Sequence of chain 1.C:
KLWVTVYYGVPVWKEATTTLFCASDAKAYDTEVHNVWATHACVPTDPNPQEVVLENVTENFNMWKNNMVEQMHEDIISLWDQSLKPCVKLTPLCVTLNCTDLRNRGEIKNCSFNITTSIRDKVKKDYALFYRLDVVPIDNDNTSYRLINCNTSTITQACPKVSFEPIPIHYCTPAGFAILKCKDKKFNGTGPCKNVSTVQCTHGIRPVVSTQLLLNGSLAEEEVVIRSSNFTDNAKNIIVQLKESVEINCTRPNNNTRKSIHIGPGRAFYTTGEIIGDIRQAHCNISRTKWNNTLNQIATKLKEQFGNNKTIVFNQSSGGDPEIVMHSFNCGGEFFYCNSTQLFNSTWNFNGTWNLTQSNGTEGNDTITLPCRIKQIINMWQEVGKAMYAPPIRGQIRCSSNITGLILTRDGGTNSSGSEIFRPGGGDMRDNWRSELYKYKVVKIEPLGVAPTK

The small molecule below binds the protein below.
Small molecule (SMILES): CC(=O)N[C@H]1[C@H](O[C@H]2[C@H](O)[C@@H](NC(C)=O)CO[C@@H]2CO)O[C@H](CO)[C@@H](O[C@@H]2O[C@H](CO)[C@@H](O)[C@H](O[C@H]3O[C@H](CO)[C@@H](O)[C@H](O)[C@@H]3O[C@H]3O[C@H](CO)[C@@H](O)[C@H](O)[C@@H]3O)[C@@H]2O)[C@@H]1O

Binding-site contacts:
Ligand atom C2 contacts residue THR201 of chain 1.C at 4.4 Å.
Ligand atom C8 contacts residue PHE242 of chain 1.C at 4.3 Å (hydrophobic).
Ligand atom C6 contacts residue NAG2 of chain 1.W at 3.8 Å.
Ligand atom C7 contacts residue THR243 of chain 1.C at 4.1 Å.
Ligand atom O5 contacts residue THR201 of chain 1.C at 4.0 Å.
Ligand atom C6 contacts residue SER240 of chain 1.C at 3.3 Å.
Ligand atom O7 contacts residue NAG1 of chain 1.W at 4.4 Å.
Ligand atom C1 contacts residue ASN199 of chain 1.C at 3.3 Å.
Ligand atom C8 contacts residue NAG1 of chain 1.W at 3.3 Å.
Ligand atom O6 contacts residue NAG2 of chain 1.W at 4.1 Å.
Ligand atom O6 contacts residue SER240 of chain 1.C at 4.1 Å.
Ligand atom C1 contacts residue TRP64 of chain 1.C at 4.5 Å (hydrophobic).
Ligand atom O7 contacts residue THR243 of chain 1.C at 4.1 Å.
Ligand atom C7 contacts residue ASN199 of chain 1.C at 4.1 Å.
Ligand atom C1 contacts residue THR201 of chain 1.C at 4.3 Å.
Ligand atom O5 contacts residue TRP64 of chain 1.C at 3.7 Å.
Ligand atom C8 contacts residue ASN199 of chain 1.C at 4.3 Å.
Ligand atom N2 contacts residue NAG1 of chain 1.W at 4.2 Å.
Ligand atom C6 contacts residue SER239 of chain 1.C at 4.4 Å.
Ligand atom C2 contacts residue ASN199 of chain 1.C at 3.6 Å.
Ligand atom N2 contacts residue ASN199 of chain 1.C at 3.1 Å (h-bond).
Ligand atom C7 contacts residue NAG1 of chain 1.W at 4.1 Å.
Ligand atom C6 contacts residue TRP64 of chain 1.C at 4.2 Å (hydrophobic).
Ligand atom C8 contacts residue THR243 of chain 1.C at 3.3 Å.
Ligand atom O3 contacts residue NAG1 of chain 1.W at 3.8 Å.
Ligand atom C8 contacts residue ASN241 of chain 1.C at 3.1 Å.